Sequence of chain 2.A:
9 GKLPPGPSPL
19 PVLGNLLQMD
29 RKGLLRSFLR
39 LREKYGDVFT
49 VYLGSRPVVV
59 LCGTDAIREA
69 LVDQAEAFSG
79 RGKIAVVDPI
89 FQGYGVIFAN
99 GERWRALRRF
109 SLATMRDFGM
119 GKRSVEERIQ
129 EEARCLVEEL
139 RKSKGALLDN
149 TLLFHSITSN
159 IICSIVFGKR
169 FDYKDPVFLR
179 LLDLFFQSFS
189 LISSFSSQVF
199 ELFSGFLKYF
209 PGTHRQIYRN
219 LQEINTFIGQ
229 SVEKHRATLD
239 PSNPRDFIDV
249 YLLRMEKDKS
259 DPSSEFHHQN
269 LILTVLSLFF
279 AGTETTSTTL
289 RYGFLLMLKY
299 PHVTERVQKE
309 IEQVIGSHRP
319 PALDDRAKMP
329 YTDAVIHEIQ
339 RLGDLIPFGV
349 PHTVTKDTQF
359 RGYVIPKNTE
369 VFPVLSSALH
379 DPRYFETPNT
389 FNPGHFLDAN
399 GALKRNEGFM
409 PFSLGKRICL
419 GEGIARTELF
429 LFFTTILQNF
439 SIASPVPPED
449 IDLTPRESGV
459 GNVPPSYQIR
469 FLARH

Sequence of chain 1.A:
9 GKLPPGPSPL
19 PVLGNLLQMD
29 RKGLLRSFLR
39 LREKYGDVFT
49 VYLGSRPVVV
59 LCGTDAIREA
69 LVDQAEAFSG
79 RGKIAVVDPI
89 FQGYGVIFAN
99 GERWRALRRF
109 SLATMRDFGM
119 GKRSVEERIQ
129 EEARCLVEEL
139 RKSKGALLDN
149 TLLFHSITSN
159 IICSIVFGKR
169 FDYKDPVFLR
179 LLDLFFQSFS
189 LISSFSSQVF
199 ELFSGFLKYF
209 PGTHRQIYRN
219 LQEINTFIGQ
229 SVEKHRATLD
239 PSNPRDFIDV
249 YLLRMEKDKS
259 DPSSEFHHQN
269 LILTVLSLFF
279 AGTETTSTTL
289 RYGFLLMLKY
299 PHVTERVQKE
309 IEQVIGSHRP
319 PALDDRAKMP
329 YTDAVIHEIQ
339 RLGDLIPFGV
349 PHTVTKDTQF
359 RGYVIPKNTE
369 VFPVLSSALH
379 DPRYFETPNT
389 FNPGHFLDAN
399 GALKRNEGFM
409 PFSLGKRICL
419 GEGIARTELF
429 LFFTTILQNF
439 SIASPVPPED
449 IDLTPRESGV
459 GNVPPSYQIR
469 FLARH

Binding-site contacts:
Ligand atom C1 contacts residue TRP102 of chain 1.A at 4.2 Å (hydrophobic).
Ligand atom C1 contacts residue PHE96 of chain 1.A at 3.3 Å (hydrophobic).
Ligand atom C10 contacts residue VAL84 of chain 2.A at 3.8 Å (hydrophobic).
Ligand atom C19 contacts residue ILE95 of chain 1.A at 4.0 Å (hydrophobic).
Ligand atom C8 contacts residue LEU205 of chain 1.A at 3.9 Å (hydrophobic).
Ligand atom C2 contacts residue PHE96 of chain 1.A at 3.4 Å (hydrophobic).
Ligand atom C9 contacts residue LEU205 of chain 1.A at 4.0 Å (hydrophobic).
Ligand atom O12 contacts residue VAL94 of chain 1.A at 3.9 Å.
Ligand atom C30 contacts residue GLY99 of chain 1.A at 3.8 Å.
Ligand atom C15 contacts residue ILE95 of chain 1.A at 4.2 Å (hydrophobic).
Ligand atom O22 contacts residue ARG79 of chain 1.A at 2.8 Å (salt-bridge).
Ligand atom O31 contacts residue GLY99 of chain 1.A at 3.6 Å (h-bond).
Ligand atom O23 contacts residue TRP102 of chain 1.A at 4.1 Å.
Ligand atom O12 contacts residue ILE95 of chain 1.A at 3.5 Å.
Ligand atom C4 contacts residue ILE82 of chain 1.A at 3.7 Å (hydrophobic).
Ligand atom C2 contacts residue TRP102 of chain 1.A at 3.8 Å (hydrophobic).
Ligand atom C1 contacts residue ILE95 of chain 1.A at 3.9 Å (hydrophobic).
Ligand atom O34 contacts residue LYS81 of chain 1.A at 4.1 Å.
Ligand atom O20 contacts residue TRP102 of chain 1.A at 4.2 Å.
Ligand atom C15 contacts residue TRP102 of chain 1.A at 3.9 Å (hydrophobic).
Ligand atom O14 contacts residue ILE95 of chain 1.A at 3.3 Å.
Ligand atom C13 contacts residue ILE95 of chain 1.A at 4.0 Å (hydrophobic).
Ligand atom C9 contacts residue TYR207 of chain 1.A at 3.6 Å (hydrophobic).
Ligand atom C6 contacts residue PHE96 of chain 1.A at 3.9 Å (hydrophobic).
Ligand atom O12 contacts residue PHE96 of chain 1.A at 3.7 Å.
Ligand atom C13 contacts residue TRP102 of chain 1.A at 4.1 Å (hydrophobic).
Ligand atom O31 contacts residue ARG103 of chain 1.A at 2.6 Å (salt-bridge).
Ligand atom C11 contacts residue PHE89 of chain 2.A at 3.8 Å (hydrophobic).
Ligand atom C5 contacts residue PHE96 of chain 1.A at 3.6 Å (hydrophobic).
Ligand atom C18 contacts residue ARG79 of chain 1.A at 4.1 Å.
Ligand atom O20 contacts residue GLY99 of chain 1.A at 3.9 Å.
Ligand atom C4 contacts residue PHE96 of chain 1.A at 4.2 Å (hydrophobic).
Ligand atom O14 contacts residue PHE96 of chain 1.A at 3.5 Å (h-bond).
Ligand atom C19 contacts residue PHE96 of chain 1.A at 3.9 Å (hydrophobic).
Ligand atom C8 contacts residue LEU205 of chain 2.A at 4.0 Å (hydrophobic).
Ligand atom O20 contacts residue ILE95 of chain 1.A at 4.1 Å.
Ligand atom C18 contacts residue ILE95 of chain 1.A at 3.9 Å (hydrophobic).
Ligand atom C3 contacts residue ILE82 of chain 1.A at 3.1 Å (hydrophobic).
Ligand atom C30 contacts residue ARG103 of chain 1.A at 3.4 Å.
Ligand atom O20 contacts residue PHE96 of chain 1.A at 2.8 Å (h-bond).

A protein and the small-molecule ligand that binds it are described below.
Small molecule (SMILES): OC[C@H]1O[C@H](O[C@H]2[C@H](O)[C@@H](O)[C@H](OCCCCCC3CCCCC3)O[C@@H]2CO)[C@H](O)[C@@H](O)[C@@H]1O